This protein binds this small molecule.
Small molecule (SMILES): CC(=O)N[C@@H]1[C@@H](O)[C@H](O)[C@@H](CO)O[C@H]1O

Sequence of chain 6.B:
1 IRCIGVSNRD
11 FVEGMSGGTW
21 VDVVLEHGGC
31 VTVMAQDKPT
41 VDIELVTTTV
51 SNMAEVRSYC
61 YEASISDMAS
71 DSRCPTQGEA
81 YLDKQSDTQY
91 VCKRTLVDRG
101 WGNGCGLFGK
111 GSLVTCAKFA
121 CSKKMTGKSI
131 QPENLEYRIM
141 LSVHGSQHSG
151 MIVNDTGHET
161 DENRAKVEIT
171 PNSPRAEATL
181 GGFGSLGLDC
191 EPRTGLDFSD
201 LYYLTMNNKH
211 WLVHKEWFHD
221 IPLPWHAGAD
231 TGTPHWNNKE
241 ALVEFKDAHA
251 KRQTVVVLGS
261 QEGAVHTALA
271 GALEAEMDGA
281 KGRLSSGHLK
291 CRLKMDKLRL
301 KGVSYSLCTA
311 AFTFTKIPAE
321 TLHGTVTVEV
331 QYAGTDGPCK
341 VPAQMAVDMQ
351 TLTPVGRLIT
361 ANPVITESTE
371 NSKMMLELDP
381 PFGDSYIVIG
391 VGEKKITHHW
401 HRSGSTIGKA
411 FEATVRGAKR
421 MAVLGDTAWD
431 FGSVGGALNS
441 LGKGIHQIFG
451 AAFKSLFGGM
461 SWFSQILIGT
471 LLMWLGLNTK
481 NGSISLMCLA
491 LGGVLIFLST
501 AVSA

Binding-site contacts:
Ligand atom C4 contacts residue ASN154 of chain 6.B at 4.2 Å.
Ligand atom O5 contacts residue MET151 of chain 6.B at 3.7 Å.
Ligand atom C7 contacts residue ASN154 of chain 6.B at 3.4 Å.
Ligand atom C3 contacts residue ASN154 of chain 6.B at 3.9 Å.
Ligand atom C5 contacts residue MET151 of chain 6.B at 4.1 Å (hydrophobic).
Ligand atom C2 contacts residue MET151 of chain 6.B at 4.0 Å (hydrophobic).
Ligand atom C2 contacts residue ASN154 of chain 6.B at 2.5 Å.
Ligand atom N2 contacts residue ASN154 of chain 6.B at 2.9 Å.
Ligand atom C1 contacts residue ASN154 of chain 6.B at 1.4 Å.
Ligand atom C4 contacts residue MET151 of chain 6.B at 3.5 Å (hydrophobic).
Ligand atom C3 contacts residue MET151 of chain 6.B at 4.1 Å (hydrophobic).
Ligand atom C8 contacts residue ASN154 of chain 6.B at 3.0 Å.
Ligand atom O3 contacts residue MET151 of chain 6.B at 4.2 Å.
Ligand atom C5 contacts residue ASN154 of chain 6.B at 3.7 Å.
Ligand atom O7 contacts residue ASN154 of chain 6.B at 4.3 Å.
Ligand atom O4 contacts residue MET151 of chain 6.B at 4.4 Å.
Ligand atom C1 contacts residue MET151 of chain 6.B at 4.2 Å (hydrophobic).
Ligand atom O5 contacts residue ASN154 of chain 6.B at 2.4 Å (h-bond).